Binding-site contacts:
Ligand atom O3P contacts residue THR93 of chain 1.B at 4.3 Å.
Ligand atom O1P contacts residue ARG95 of chain 1.B at 4.0 Å.
Ligand atom O3P contacts residue ARG401 of chain 1.B at 2.8 Å (salt-bridge).
Ligand atom P contacts residue ARG401 of chain 1.B at 3.7 Å.
Ligand atom C3 contacts residue ARG95 of chain 1.B at 3.6 Å.
Ligand atom O1P contacts residue MET94 of chain 1.B at 4.5 Å.
Ligand atom C1 contacts residue CYS119 of chain 1.B at 2.6 Å (hydrophobic).
Ligand atom O2' contacts residue CYS119 of chain 1.B at 3.2 Å (h-bond).
Ligand atom O1P contacts residue ARG401 of chain 1.B at 3.0 Å (salt-bridge).
Ligand atom O2P contacts residue ARG95 of chain 1.B at 2.8 Å (salt-bridge).
Ligand atom O2 contacts residue CYS119 of chain 1.B at 2.6 Å (h-bond).
Ligand atom P contacts residue ARG95 of chain 1.B at 4.0 Å.
Ligand atom O2P contacts residue MET94 of chain 1.B at 3.8 Å.
Ligand atom C3 contacts residue CYS119 of chain 1.B at 2.8 Å (hydrophobic).
Ligand atom O1 contacts residue PHE332 of chain 1.B at 3.9 Å.
Ligand atom O2' contacts residue ILE121 of chain 1.B at 3.7 Å.
Ligand atom O1 contacts residue ILE121 of chain 1.B at 4.1 Å.
Ligand atom O2 contacts residue ALA120 of chain 1.B at 4.1 Å.
Ligand atom C3 contacts residue SER123 of chain 1.B at 4.2 Å.
Ligand atom O1 contacts residue CYS119 of chain 1.B at 3.3 Å (h-bond).
Ligand atom P contacts residue CYS119 of chain 1.B at 4.2 Å.
Ligand atom C1 contacts residue ILE121 of chain 1.B at 4.0 Å (hydrophobic).
Ligand atom C2 contacts residue CYS119 of chain 1.B at 1.8 Å (hydrophobic).

Sequence of chain 1.B:
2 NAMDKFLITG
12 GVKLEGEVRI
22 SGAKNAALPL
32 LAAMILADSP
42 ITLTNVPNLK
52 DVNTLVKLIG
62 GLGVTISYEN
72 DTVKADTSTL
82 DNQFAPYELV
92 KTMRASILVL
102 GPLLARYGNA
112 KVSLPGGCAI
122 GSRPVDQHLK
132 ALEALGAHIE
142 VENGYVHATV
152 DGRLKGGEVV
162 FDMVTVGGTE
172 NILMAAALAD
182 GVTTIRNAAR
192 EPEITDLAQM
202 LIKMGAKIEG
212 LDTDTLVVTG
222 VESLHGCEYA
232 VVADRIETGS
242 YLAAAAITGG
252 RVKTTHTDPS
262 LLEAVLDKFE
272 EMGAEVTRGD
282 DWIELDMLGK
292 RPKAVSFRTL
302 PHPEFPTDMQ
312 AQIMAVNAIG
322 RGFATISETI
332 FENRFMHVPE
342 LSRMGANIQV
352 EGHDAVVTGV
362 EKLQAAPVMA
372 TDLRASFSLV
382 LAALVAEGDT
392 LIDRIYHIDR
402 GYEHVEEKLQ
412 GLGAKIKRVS

This protein binds this small molecule.
Small molecule (SMILES): C[C@@H](OP(=O)(O)O)C(=O)O